Binding-site contacts:
Ligand atom C8 contacts residue ILE202 of chain 1.C at 4.0 Å (hydrophobic).
Ligand atom C6 contacts residue THR255 of chain 1.C at 3.6 Å.
Ligand atom C12 contacts residue ILE201 of chain 1.C at 3.1 Å (hydrophobic).
Ligand atom C11 contacts residue TYR119 of chain 1.C at 3.1 Å (hydrophobic).
Ligand atom C9 contacts residue THR255 of chain 1.C at 3.8 Å.
Ligand atom C7 contacts residue ILE258 of chain 1.C at 3.5 Å (hydrophobic).
Ligand atom C9 contacts residue TYR254 of chain 1.C at 3.4 Å (hydrophobic).
Ligand atom C7 contacts residue TYR254 of chain 1.C at 3.8 Å (hydrophobic).
Ligand atom C11 contacts residue PRO120 of chain 1.C at 4.4 Å (hydrophobic).
Ligand atom C3 contacts residue THR255 of chain 1.C at 3.8 Å.
Ligand atom O1 contacts residue THR255 of chain 1.C at 3.2 Å (h-bond).
Ligand atom C10 contacts residue PRO120 of chain 1.C at 3.8 Å (hydrophobic).
Ligand atom C1 contacts residue THR255 of chain 1.C at 3.5 Å.
Ligand atom C5 contacts residue THR255 of chain 1.C at 3.8 Å.
Ligand atom C8 contacts residue PHE121 of chain 1.C at 4.2 Å (hydrophobic).
Ligand atom C11 contacts residue VAL242 of chain 1.C at 3.5 Å (hydrophobic).
Ligand atom C5 contacts residue ILE201 of chain 1.C at 3.8 Å (hydrophobic).
Ligand atom C2 contacts residue ILE202 of chain 1.C at 4.3 Å (hydrophobic).
Ligand atom C4 contacts residue TRP205 of chain 1.C at 3.8 Å (hydrophobic).
Ligand atom C10 contacts residue TYR197 of chain 1.C at 3.4 Å (hydrophobic).
Ligand atom C9 contacts residue PLC1 of chain 1.CA at 4.3 Å.
Ligand atom C1 contacts residue ILE202 of chain 1.C at 4.3 Å (hydrophobic).
Ligand atom C12 contacts residue TYR197 of chain 1.C at 2.9 Å (hydrophobic).
Ligand atom C7 contacts residue THR255 of chain 1.C at 4.3 Å.
Ligand atom C8 contacts residue ILE258 of chain 1.C at 4.0 Å (hydrophobic).
Ligand atom O1 contacts residue TYR119 of chain 1.C at 3.7 Å.
Ligand atom C11 contacts residue TYR197 of chain 1.C at 3.8 Å (hydrophobic).
Ligand atom C4 contacts residue THR255 of chain 1.C at 3.8 Å.
Ligand atom C11 contacts residue THR255 of chain 1.C at 4.1 Å.
Ligand atom C8 contacts residue PLC1 of chain 1.CA at 2.8 Å.
Ligand atom C8 contacts residue TYR254 of chain 1.C at 4.0 Å (hydrophobic).
Ligand atom C5 contacts residue VAL242 of chain 1.C at 4.4 Å (hydrophobic).
Ligand atom C7 contacts residue PLC1 of chain 1.CA at 4.1 Å.
Ligand atom C9 contacts residue ILE258 of chain 1.C at 2.0 Å (hydrophobic).
Ligand atom O1 contacts residue PRO120 of chain 1.C at 2.4 Å.
Ligand atom C1 contacts residue PRO120 of chain 1.C at 3.8 Å (hydrophobic).
Ligand atom C2 contacts residue THR255 of chain 1.C at 3.7 Å.
Ligand atom C10 contacts residue TYR119 of chain 1.C at 4.3 Å (hydrophobic).
Ligand atom C6 contacts residue ILE202 of chain 1.C at 4.3 Å (hydrophobic).
Ligand atom C5 contacts residue TRP205 of chain 1.C at 4.1 Å (hydrophobic).

A protein and the small-molecule ligand that binds it are described below.
Small molecule (SMILES): CC(C)c1cccc(C(C)C)c1O

Sequence of chain 1.C:
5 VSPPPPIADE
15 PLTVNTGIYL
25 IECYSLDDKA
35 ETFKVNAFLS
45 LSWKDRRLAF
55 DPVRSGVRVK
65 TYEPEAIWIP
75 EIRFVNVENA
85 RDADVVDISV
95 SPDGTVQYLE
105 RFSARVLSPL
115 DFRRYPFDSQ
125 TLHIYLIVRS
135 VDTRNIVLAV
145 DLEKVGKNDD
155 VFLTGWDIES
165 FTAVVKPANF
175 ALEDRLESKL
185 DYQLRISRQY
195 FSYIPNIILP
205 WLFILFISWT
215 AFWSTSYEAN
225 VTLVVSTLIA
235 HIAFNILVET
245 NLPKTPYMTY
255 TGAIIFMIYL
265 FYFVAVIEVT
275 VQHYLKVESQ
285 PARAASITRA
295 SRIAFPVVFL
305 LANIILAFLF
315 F